Sequence of chain 3.B:
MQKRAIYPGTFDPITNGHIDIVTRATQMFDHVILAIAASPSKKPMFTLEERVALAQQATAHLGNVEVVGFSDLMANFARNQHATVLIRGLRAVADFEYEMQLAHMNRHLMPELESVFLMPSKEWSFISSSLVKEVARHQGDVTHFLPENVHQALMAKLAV

Sequence of chain 13.B:
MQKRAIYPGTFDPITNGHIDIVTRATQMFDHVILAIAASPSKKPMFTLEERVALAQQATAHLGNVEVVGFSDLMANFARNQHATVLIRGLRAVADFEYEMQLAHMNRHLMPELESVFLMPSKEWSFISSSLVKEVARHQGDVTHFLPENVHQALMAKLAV

Binding-site contacts:
Ligand atom C13 contacts residue HIS138 of chain 3.B at 3.7 Å.
Ligand atom C14 contacts residue SER71 of chain 13.B at 3.4 Å.
Ligand atom C1 contacts residue MET74 of chain 13.B at 3.8 Å (hydrophobic).
Ligand atom C13 contacts residue ASP72 of chain 13.B at 3.7 Å.
Ligand atom C8 contacts residue ALA37 of chain 13.B at 3.6 Å (hydrophobic).
Ligand atom C20 contacts residue VAL135 of chain 3.B at 3.8 Å (hydrophobic).
Ligand atom N3 contacts residue HIS138 of chain 3.B at 3.5 Å (h-bond).
Ligand atom N2 contacts residue ASP72 of chain 13.B at 3.0 Å (salt-bridge).
Ligand atom C15 contacts residue SER71 of chain 13.B at 3.7 Å.
Ligand atom C14 contacts residue PHE70 of chain 13.B at 3.8 Å (hydrophobic).
Ligand atom C7 contacts residue ALA37 of chain 13.B at 3.7 Å (hydrophobic).
Ligand atom C6 contacts residue PRO8 of chain 13.B at 3.8 Å (hydrophobic).
Ligand atom N6 contacts residue MET74 of chain 13.B at 2.8 Å (h-bond).
Ligand atom C6 contacts residue ARG88 of chain 13.B at 3.6 Å.
Ligand atom O1 contacts residue MET74 of chain 13.B at 3.8 Å.
Ligand atom O contacts residue ARG88 of chain 13.B at 3.5 Å (salt-bridge).
Ligand atom C9 contacts residue ALA37 of chain 13.B at 3.8 Å (hydrophobic).
Ligand atom C12 contacts residue ALA37 of chain 13.B at 3.8 Å (hydrophobic).
Ligand atom C21 contacts residue LEU73 of chain 13.B at 3.7 Å (hydrophobic).
Ligand atom C16 contacts residue MET74 of chain 13.B at 3.8 Å (hydrophobic).
Ligand atom C5 contacts residue ARG88 of chain 13.B at 3.5 Å.
Ligand atom O1 contacts residue ASN106 of chain 13.B at 3.2 Å (h-bond).
Ligand atom C20 contacts residue ASN106 of chain 13.B at 3.6 Å.
Ligand atom C21 contacts residue MET74 of chain 13.B at 3.9 Å (hydrophobic).
Ligand atom C2 contacts residue MET74 of chain 13.B at 3.7 Å (hydrophobic).
Ligand atom N1 contacts residue SER39 of chain 13.B at 2.9 Å (h-bond).
Ligand atom C contacts residue ARG88 of chain 13.B at 3.6 Å.
Ligand atom N6 contacts residue LEU73 of chain 13.B at 3.4 Å.
Ligand atom N2 contacts residue MET74 of chain 13.B at 3.8 Å.
Ligand atom O1 contacts residue LEU102 of chain 13.B at 3.6 Å.
Ligand atom C14 contacts residue ASP72 of chain 13.B at 3.2 Å.
Ligand atom C16 contacts residue HIS138 of chain 3.B at 3.9 Å.
Ligand atom O3 contacts residue GLU134 of chain 3.B at 3.6 Å.
Ligand atom N2 contacts residue LEU73 of chain 13.B at 3.8 Å.
Ligand atom N5 contacts residue LEU73 of chain 13.B at 3.6 Å.
Ligand atom C contacts residue ASN106 of chain 13.B at 3.5 Å.
Ligand atom C8 contacts residue THR10 of chain 13.B at 3.7 Å.
Ligand atom C15 contacts residue PHE70 of chain 13.B at 3.7 Å (hydrophobic).
Ligand atom C1 contacts residue LEU102 of chain 13.B at 3.8 Å (hydrophobic).
Ligand atom N1 contacts residue ALA38 of chain 13.B at 3.5 Å (h-bond).

The small molecule below binds the protein below.
Small molecule (SMILES): COC(=O)N1CCC(Oc2cccc([C@@H](CC#N)Nc3nc4n(n3)C(=O)CC(C)=N4)c2)CC1